Binding-site contacts:
Ligand atom C7 contacts residue GLU191 of chain 1.D at 3.6 Å.
Ligand atom C contacts residue TRP209 of chain 1.D at 3.7 Å (hydrophobic).
Ligand atom C1 contacts residue ZN1 of chain 1.S at 3.1 Å.
Ligand atom N3 contacts residue ZN1 of chain 1.S at 3.1 Å.
Ligand atom C8 contacts residue TYR178 of chain 1.D at 3.8 Å (hydrophobic).
Ligand atom C12 contacts residue GLY171 of chain 1.D at 3.8 Å.
Ligand atom N4 contacts residue ZN1 of chain 1.S at 2.3 Å.
Ligand atom N4 contacts residue HIS189 of chain 1.D at 2.9 Å (h-bond).
Ligand atom C15 contacts residue TYR176 of chain 1.D at 3.7 Å (hydrophobic).
Ligand atom C contacts residue PHE186 of chain 1.D at 3.7 Å (hydrophobic).
Ligand atom C2 contacts residue ZN1 of chain 1.S at 3.0 Å.
Ligand atom C1 contacts residue TRP209 of chain 1.D at 3.7 Å (hydrophobic).
Ligand atom O contacts residue LYS207 of chain 1.D at 2.8 Å (salt-bridge).
Ligand atom N contacts residue HIS189 of chain 1.D at 3.3 Å (h-bond).
Ligand atom N contacts residue HIS277 of chain 1.D at 3.4 Å (h-bond).
Ligand atom O contacts residue PHE186 of chain 1.D at 3.5 Å.
Ligand atom C4 contacts residue PHE186 of chain 1.D at 3.8 Å (hydrophobic).
Ligand atom C2 contacts residue HIS189 of chain 1.D at 3.7 Å.
Ligand atom C7 contacts residue ZN1 of chain 1.S at 3.5 Å.
Ligand atom N1 contacts residue TYR133 of chain 1.D at 2.8 Å (h-bond).
Ligand atom N3 contacts residue HIS189 of chain 1.D at 3.5 Å (h-bond).
Ligand atom C17 contacts residue TYR176 of chain 1.D at 3.0 Å (hydrophobic).
Ligand atom O contacts residue TYR133 of chain 1.D at 3.5 Å (h-bond).
Ligand atom N4 contacts residue GLU191 of chain 1.D at 3.3 Å (salt-bridge).
Ligand atom C5 contacts residue PHE186 of chain 1.D at 3.5 Å (hydrophobic).
Ligand atom C5 contacts residue TYR133 of chain 1.D at 3.6 Å (hydrophobic).
Ligand atom C9 contacts residue TYR178 of chain 1.D at 3.5 Å (hydrophobic).
Ligand atom C13 contacts residue ASP136 of chain 1.D at 3.5 Å.
Ligand atom N1 contacts residue TYR178 of chain 1.D at 3.8 Å.
Ligand atom C12 contacts residue TYR176 of chain 1.D at 3.8 Å (hydrophobic).
Ligand atom C10 contacts residue TYR178 of chain 1.D at 3.4 Å (hydrophobic).
Ligand atom C6 contacts residue TYR178 of chain 1.D at 3.5 Å (hydrophobic).
Ligand atom C15 contacts residue GLU170 of chain 1.D at 3.6 Å.
Ligand atom N2 contacts residue TYR178 of chain 1.D at 3.8 Å.
Ligand atom C16 contacts residue TYR176 of chain 1.D at 3.3 Å (hydrophobic).
Ligand atom C6 contacts residue TYR133 of chain 1.D at 3.6 Å (hydrophobic).
Ligand atom N contacts residue ZN1 of chain 1.S at 2.2 Å.
Ligand atom C19 contacts residue GLU170 of chain 1.D at 3.9 Å.
Ligand atom C7 contacts residue HIS189 of chain 1.D at 3.8 Å.
Ligand atom C1 contacts residue HIS277 of chain 1.D at 3.6 Å.

The small molecule below binds the protein below.
Small molecule (SMILES): O=c1[nH]cnc2c(-n3cc(C4CCN(C5CCCC5)CC4)cn3)nccc12

Sequence of chain 1.D:
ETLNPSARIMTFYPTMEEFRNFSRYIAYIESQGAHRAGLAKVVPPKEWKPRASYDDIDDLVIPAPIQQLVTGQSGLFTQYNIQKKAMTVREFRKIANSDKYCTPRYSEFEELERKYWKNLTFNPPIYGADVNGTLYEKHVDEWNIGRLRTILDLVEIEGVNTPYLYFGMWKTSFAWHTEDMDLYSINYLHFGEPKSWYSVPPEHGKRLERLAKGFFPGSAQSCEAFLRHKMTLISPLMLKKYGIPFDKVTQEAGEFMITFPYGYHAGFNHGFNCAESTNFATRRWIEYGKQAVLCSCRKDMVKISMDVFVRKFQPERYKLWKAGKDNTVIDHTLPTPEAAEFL